Sequence of chain 1.O:
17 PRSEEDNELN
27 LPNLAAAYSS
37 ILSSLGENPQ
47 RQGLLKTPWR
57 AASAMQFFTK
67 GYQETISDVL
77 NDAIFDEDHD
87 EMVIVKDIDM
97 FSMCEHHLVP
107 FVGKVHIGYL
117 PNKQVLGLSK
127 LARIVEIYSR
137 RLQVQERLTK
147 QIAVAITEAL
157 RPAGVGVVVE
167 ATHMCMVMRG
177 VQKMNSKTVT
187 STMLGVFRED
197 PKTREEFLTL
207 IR

Sequence of chain 1.P:
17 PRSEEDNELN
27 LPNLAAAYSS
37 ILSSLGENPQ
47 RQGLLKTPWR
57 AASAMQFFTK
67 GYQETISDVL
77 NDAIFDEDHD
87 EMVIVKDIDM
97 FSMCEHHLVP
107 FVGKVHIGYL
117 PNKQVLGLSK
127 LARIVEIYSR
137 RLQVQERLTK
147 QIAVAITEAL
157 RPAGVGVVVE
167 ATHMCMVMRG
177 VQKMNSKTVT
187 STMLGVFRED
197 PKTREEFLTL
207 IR

Binding-site contacts:
Ligand atom C7 contacts residue ARG56 of chain 1.O at 3.4 Å.
Ligand atom N contacts residue GLU142 of chain 1.P at 3.2 Å (salt-bridge).
Ligand atom O1 contacts residue ARG56 of chain 1.O at 3.4 Å (salt-bridge).
Ligand atom O5 contacts residue ARG175 of chain 1.P at 3.5 Å (salt-bridge).
Ligand atom C8 contacts residue SER125 of chain 1.Q at 3.2 Å.
Ligand atom O9 contacts residue LYS126 of chain 1.Q at 2.8 Å (salt-bridge).
Ligand atom P2 contacts residue ARG129 of chain 1.Q at 3.4 Å.
Ligand atom O12 contacts residue SER125 of chain 1.Q at 3.0 Å (h-bond).
Ligand atom O13 contacts residue GLN141 of chain 1.P at 2.6 Å (h-bond).
Ligand atom O9 contacts residue ARG129 of chain 1.Q at 2.7 Å (salt-bridge).
Ligand atom N2 contacts residue HIS102 of chain 1.P at 3.2 Å (h-bond).
Ligand atom O4 contacts residue ARG56 of chain 1.O at 3.3 Å.
Ligand atom O5 contacts residue HIS103 of chain 1.P at 3.0 Å (h-bond).
Ligand atom O contacts residue HIS102 of chain 1.P at 3.1 Å (h-bond).
Ligand atom O11 contacts residue LYS126 of chain 1.Q at 3.5 Å.
Ligand atom O2 contacts residue ASN77 of chain 1.Q at 3.0 Å (h-bond).
Ligand atom P2 contacts residue ARG175 of chain 1.P at 3.6 Å.
Ligand atom O3 contacts residue LYS52 of chain 1.O at 3.3 Å.
Ligand atom O10 contacts residue ARG175 of chain 1.P at 3.0 Å (salt-bridge).
Ligand atom O13 contacts residue HIS169 of chain 1.P at 3.5 Å.
Ligand atom N contacts residue LEU122 of chain 1.Q at 3.3 Å (h-bond).
Ligand atom C10 contacts residue LEU124 of chain 1.Q at 3.6 Å (hydrophobic).
Ligand atom O3 contacts residue ARG56 of chain 1.O at 3.1 Å (salt-bridge).
Ligand atom O13 contacts residue VAL140 of chain 1.P at 3.1 Å.
Ligand atom O8 contacts residue ARG175 of chain 1.P at 2.8 Å (salt-bridge).
Ligand atom C3 contacts residue CYS100 of chain 1.P at 3.5 Å (hydrophobic).
Ligand atom O9 contacts residue SER125 of chain 1.Q at 2.7 Å (h-bond).
Ligand atom N3 contacts residue LEU124 of chain 1.Q at 3.6 Å.
Ligand atom O7 contacts residue LYS126 of chain 1.Q at 3.5 Å (salt-bridge).
Ligand atom N1 contacts residue LEU124 of chain 1.Q at 3.1 Å (h-bond).
Ligand atom N3 contacts residue GLU142 of chain 1.P at 2.9 Å (salt-bridge).
Ligand atom N1 contacts residue GLY123 of chain 1.Q at 3.5 Å.
Ligand atom P2 contacts residue SER125 of chain 1.Q at 3.4 Å.
Ligand atom O11 contacts residue SER125 of chain 1.Q at 2.5 Å (h-bond).
Ligand atom C contacts residue LEU124 of chain 1.Q at 3.5 Å (hydrophobic).
Ligand atom C4 contacts residue HIS102 of chain 1.P at 3.2 Å.
Ligand atom C4 contacts residue CYS100 of chain 1.P at 3.6 Å (hydrophobic).
Ligand atom O2 contacts residue LYS126 of chain 1.Q at 2.9 Å (salt-bridge).
Ligand atom O8 contacts residue ARG129 of chain 1.Q at 2.6 Å (salt-bridge).
Ligand atom O10 contacts residue SER125 of chain 1.Q at 3.2 Å (h-bond).

A protein and the small-molecule ligand that binds it are described below.
Small molecule (SMILES): Nc1nc2c(ccn2[C@@H]2O[C@H](COP(=O)(O)OP(=O)(O)OP(=O)(O)O)[C@@H](O)[C@H]2O)c(=O)[nH]1

Sequence of chain 1.Q:
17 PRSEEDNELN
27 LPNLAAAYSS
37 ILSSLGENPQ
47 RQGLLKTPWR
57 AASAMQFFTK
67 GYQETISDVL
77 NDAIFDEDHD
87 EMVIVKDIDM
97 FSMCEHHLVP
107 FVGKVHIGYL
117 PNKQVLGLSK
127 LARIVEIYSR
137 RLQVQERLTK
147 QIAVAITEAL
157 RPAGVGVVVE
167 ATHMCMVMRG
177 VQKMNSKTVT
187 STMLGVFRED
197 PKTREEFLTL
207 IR